This protein binds this small molecule.
Small molecule (SMILES): CC(=O)N[C@H]1[C@H](O[C@H]2[C@H](O)[C@@H](NC(C)=O)CO[C@@H]2CO)O[C@H](CO)[C@@H](O[C@@H]2O[C@H](CO)[C@@H](O)[C@H](O)[C@@H]2O)[C@@H]1O

Sequence of chain 1.D:
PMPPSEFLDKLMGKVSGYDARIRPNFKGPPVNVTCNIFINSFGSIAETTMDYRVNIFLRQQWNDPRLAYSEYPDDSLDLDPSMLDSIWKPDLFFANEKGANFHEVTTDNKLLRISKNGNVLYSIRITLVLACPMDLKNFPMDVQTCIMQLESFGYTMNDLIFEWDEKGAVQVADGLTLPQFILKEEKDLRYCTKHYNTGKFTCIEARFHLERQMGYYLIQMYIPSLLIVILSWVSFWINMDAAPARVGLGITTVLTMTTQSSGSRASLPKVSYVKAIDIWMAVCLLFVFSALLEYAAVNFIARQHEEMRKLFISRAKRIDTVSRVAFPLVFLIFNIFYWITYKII

Binding-site contacts:
Ligand atom C2 contacts residue ASN62 of chain 1.D at 2.5 Å.
Ligand atom C7 contacts residue PRO60 of chain 1.D at 3.9 Å (hydrophobic).
Ligand atom C1 contacts residue PRO60 of chain 1.D at 3.9 Å (hydrophobic).
Ligand atom O7 contacts residue PRO60 of chain 1.D at 2.9 Å (h-bond).
Ligand atom C3 contacts residue ASN62 of chain 1.D at 3.8 Å.
Ligand atom C8 contacts residue ASN55 of chain 1.D at 3.6 Å.
Ligand atom C7 contacts residue ASN55 of chain 1.D at 4.5 Å.
Ligand atom C3 contacts residue PRO59 of chain 1.D at 4.5 Å (hydrophobic).
Ligand atom O7 contacts residue ASN55 of chain 1.D at 4.4 Å.
Ligand atom O7 contacts residue PRO59 of chain 1.D at 3.3 Å.
Ligand atom O7 contacts residue ASN62 of chain 1.D at 3.7 Å.
Ligand atom O5 contacts residue ASN62 of chain 1.D at 2.4 Å (h-bond).
Ligand atom C5 contacts residue ASN62 of chain 1.D at 3.7 Å.
Ligand atom C7 contacts residue ASN62 of chain 1.D at 3.5 Å.
Ligand atom C4 contacts residue ASN62 of chain 1.D at 4.3 Å.
Ligand atom N2 contacts residue ASN62 of chain 1.D at 2.9 Å (h-bond).
Ligand atom C7 contacts residue PRO59 of chain 1.D at 4.3 Å (hydrophobic).
Ligand atom C1 contacts residue ASN62 of chain 1.D at 1.4 Å.